Sequence of chain 1.D:
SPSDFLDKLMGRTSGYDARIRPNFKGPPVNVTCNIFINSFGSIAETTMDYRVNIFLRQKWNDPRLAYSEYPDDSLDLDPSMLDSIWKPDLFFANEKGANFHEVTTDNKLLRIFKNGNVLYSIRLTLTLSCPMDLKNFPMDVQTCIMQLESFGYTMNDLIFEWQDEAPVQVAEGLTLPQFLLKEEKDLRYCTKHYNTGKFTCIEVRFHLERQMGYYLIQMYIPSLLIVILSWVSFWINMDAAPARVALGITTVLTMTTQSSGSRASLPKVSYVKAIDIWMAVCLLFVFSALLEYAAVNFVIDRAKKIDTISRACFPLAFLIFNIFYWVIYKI

Binding-site contacts:
Ligand atom CAN contacts residue THR204 of chain 1.C at 3.8 Å.
Ligand atom CAF contacts residue THR204 of chain 1.C at 3.8 Å.
Ligand atom CAG contacts residue PHE159 of chain 1.C at 3.9 Å (hydrophobic).
Ligand atom OAJ contacts residue THR204 of chain 1.C at 3.6 Å.
Ligand atom CAX contacts residue PHE63 of chain 1.D at 3.7 Å (hydrophobic).
Ligand atom CAX contacts residue PHE159 of chain 1.C at 3.1 Å (hydrophobic).
Ligand atom CAV contacts residue PHE159 of chain 1.C at 3.2 Å (hydrophobic).
Ligand atom CAV contacts residue PHE207 of chain 1.C at 3.8 Å (hydrophobic).
Ligand atom CAP contacts residue PHE44 of chain 1.D at 3.4 Å (hydrophobic).
Ligand atom CAD contacts residue LEU117 of chain 1.D at 3.1 Å (hydrophobic).
Ligand atom CAL contacts residue SER129 of chain 1.D at 3.9 Å.
Ligand atom NAH contacts residue THR204 of chain 1.C at 3.9 Å.
Ligand atom CAD contacts residue ARG119 of chain 1.D at 4.0 Å.
Ligand atom CAU contacts residue PHE207 of chain 1.C at 3.5 Å (hydrophobic).
Ligand atom OAJ contacts residue ARG65 of chain 1.D at 3.3 Å.
Ligand atom CAU contacts residue THR204 of chain 1.C at 4.0 Å.
Ligand atom CAU contacts residue TYR202 of chain 1.C at 3.5 Å (hydrophobic).
Ligand atom CAQ contacts residue PHE63 of chain 1.D at 3.8 Å (hydrophobic).
Ligand atom CAT contacts residue TYR202 of chain 1.C at 3.6 Å (hydrophobic).
Ligand atom CAL contacts residue ARG65 of chain 1.D at 3.9 Å.
Ligand atom CAC contacts residue LEU117 of chain 1.D at 3.1 Å (hydrophobic).
Ligand atom CAC contacts residue PHE207 of chain 1.C at 3.6 Å (hydrophobic).
Ligand atom CAI contacts residue SER129 of chain 1.D at 4.0 Å.
Ligand atom CAB contacts residue LEU117 of chain 1.D at 3.7 Å (hydrophobic).
Ligand atom OAO contacts residue PHE44 of chain 1.D at 3.2 Å.
Ligand atom CAM contacts residue PHE44 of chain 1.D at 3.6 Å (hydrophobic).
Ligand atom CAQ contacts residue TYR202 of chain 1.C at 4.0 Å (hydrophobic).
Ligand atom CAW contacts residue PHE159 of chain 1.C at 3.3 Å (hydrophobic).
Ligand atom CAE contacts residue LEU117 of chain 1.D at 3.6 Å (hydrophobic).
Ligand atom CAK contacts residue SER129 of chain 1.D at 3.9 Å.
Ligand atom CAP contacts residue PHE63 of chain 1.D at 4.0 Å (hydrophobic).
Ligand atom CAA contacts residue THR204 of chain 1.C at 3.7 Å.
Ligand atom CAS contacts residue PHE63 of chain 1.D at 4.0 Å (hydrophobic).
Ligand atom CAL contacts residue PHE44 of chain 1.D at 4.0 Å (hydrophobic).
Ligand atom OAJ contacts residue LEU127 of chain 1.D at 3.9 Å.
Ligand atom NAH contacts residue SER129 of chain 1.D at 4.0 Å.
Ligand atom NAY contacts residue PHE159 of chain 1.C at 2.8 Å (h-bond).
Ligand atom CAS contacts residue GLU157 of chain 1.C at 3.7 Å.
Ligand atom CAP contacts residue TYR202 of chain 1.C at 4.0 Å (hydrophobic).
Ligand atom CAR contacts residue TYR202 of chain 1.C at 3.7 Å (hydrophobic).

Sequence of chain 1.C:
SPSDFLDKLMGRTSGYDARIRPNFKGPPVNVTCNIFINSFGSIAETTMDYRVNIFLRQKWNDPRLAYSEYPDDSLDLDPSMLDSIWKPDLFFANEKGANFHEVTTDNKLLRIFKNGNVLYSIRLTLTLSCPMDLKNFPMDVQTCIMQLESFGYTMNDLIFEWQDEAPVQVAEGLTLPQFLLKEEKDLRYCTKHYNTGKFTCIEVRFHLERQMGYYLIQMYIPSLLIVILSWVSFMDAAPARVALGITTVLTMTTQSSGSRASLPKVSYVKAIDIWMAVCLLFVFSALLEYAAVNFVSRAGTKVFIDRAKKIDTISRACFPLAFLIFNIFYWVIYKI

A protein and the small-molecule ligand that binds it are described below.
Small molecule (SMILES): O=C1C[C@@H]2OCC=C3CN4CC[C@]56c7ccccc7N1[C@H]5[C@H]2[C@H]3C[C@H]46